This small molecule binds to this protein.
Small molecule (SMILES): CC(=O)N[C@@H]1[C@@H](O)[C@H](O)[C@@H](CO)O[C@H]1O

Binding-site contacts:
Ligand atom C2 contacts residue ASN231 of chain 1.A at 2.4 Å.
Ligand atom O5 contacts residue ASN231 of chain 1.A at 2.4 Å (h-bond).
Ligand atom N2 contacts residue ASN231 of chain 1.A at 2.8 Å (h-bond).
Ligand atom C4 contacts residue ASN231 of chain 1.A at 4.3 Å.
Ligand atom C5 contacts residue ASN231 of chain 1.A at 3.8 Å.
Ligand atom C7 contacts residue ASN231 of chain 1.A at 3.2 Å.
Ligand atom C8 contacts residue ASN231 of chain 1.A at 4.3 Å.
Ligand atom C1 contacts residue ASN231 of chain 1.A at 1.4 Å.
Ligand atom O7 contacts residue ASN231 of chain 1.A at 3.2 Å (h-bond).
Ligand atom C3 contacts residue ASN231 of chain 1.A at 3.7 Å.

Sequence of chain 1.A:
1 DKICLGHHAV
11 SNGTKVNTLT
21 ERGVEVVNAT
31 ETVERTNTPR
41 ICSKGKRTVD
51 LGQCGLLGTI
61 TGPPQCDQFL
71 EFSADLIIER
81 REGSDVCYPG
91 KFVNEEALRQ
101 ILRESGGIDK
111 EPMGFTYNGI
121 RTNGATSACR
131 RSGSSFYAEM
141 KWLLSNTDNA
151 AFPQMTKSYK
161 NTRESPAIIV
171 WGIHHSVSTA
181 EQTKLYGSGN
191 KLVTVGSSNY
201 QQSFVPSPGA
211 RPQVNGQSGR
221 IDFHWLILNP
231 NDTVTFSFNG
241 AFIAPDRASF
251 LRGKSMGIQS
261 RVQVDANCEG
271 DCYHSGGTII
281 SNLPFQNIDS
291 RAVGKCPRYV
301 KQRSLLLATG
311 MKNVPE